The protein below binds the small molecule below.
Small molecule (SMILES): N#CC[C@]1(n2cc(C(N)=O)c(NC(=O)C3CC3)n2)CCN(Cc2ccc(-c3ccccc3)cc2)C[C@H]1F

Sequence of chain 1.A:
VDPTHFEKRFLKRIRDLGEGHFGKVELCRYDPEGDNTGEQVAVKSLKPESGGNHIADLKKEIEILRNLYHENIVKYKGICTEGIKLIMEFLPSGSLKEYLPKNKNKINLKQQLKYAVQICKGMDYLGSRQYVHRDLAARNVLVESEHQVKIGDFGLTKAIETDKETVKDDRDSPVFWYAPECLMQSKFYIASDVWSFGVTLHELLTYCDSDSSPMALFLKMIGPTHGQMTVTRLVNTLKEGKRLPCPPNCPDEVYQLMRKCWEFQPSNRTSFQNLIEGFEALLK

Binding-site contacts:
Ligand atom C10 contacts residue GLY110 of chain 1.A at 3.4 Å.
Ligand atom C24 contacts residue LYS36 of chain 1.A at 3.7 Å.
Ligand atom N4 contacts residue LEU107 of chain 1.A at 3.6 Å.
Ligand atom C25 contacts residue GLY35 of chain 1.A at 3.8 Å.
Ligand atom C26 contacts residue VAL37 of chain 1.A at 3.7 Å (hydrophobic).
Ligand atom C17 contacts residue LYS56 of chain 1.A at 3.7 Å.
Ligand atom C1 contacts residue LEU158 of chain 1.A at 3.6 Å (hydrophobic).
Ligand atom C25 contacts residue LYS36 of chain 1.A at 3.7 Å.
Ligand atom N5 contacts residue LEU158 of chain 1.A at 3.7 Å.
Ligand atom C23 contacts residue LYS56 of chain 1.A at 3.8 Å.
Ligand atom C23 contacts residue SER57 of chain 1.A at 3.6 Å.
Ligand atom N3 contacts residue LEU158 of chain 1.A at 3.7 Å.
Ligand atom C10 contacts residue PRO108 of chain 1.A at 3.5 Å (hydrophobic).
Ligand atom C1 contacts residue ARG155 of chain 1.A at 3.4 Å.
Ligand atom O1 contacts residue PHE106 of chain 1.A at 3.3 Å.
Ligand atom O1 contacts residue LEU107 of chain 1.A at 2.9 Å (h-bond).
Ligand atom N3 contacts residue ALA54 of chain 1.A at 3.4 Å.
Ligand atom F1 contacts residue LEU29 of chain 1.A at 3.3 Å.
Ligand atom N1 contacts residue ASP169 of chain 1.A at 3.8 Å.
Ligand atom N1 contacts residue GLY168 of chain 1.A at 3.2 Å.
Ligand atom C11 contacts residue LEU29 of chain 1.A at 3.6 Å (hydrophobic).
Ligand atom C2 contacts residue ARG155 of chain 1.A at 3.2 Å.
Ligand atom O2 contacts residue GLU114 of chain 1.A at 3.7 Å.
Ligand atom C5 contacts residue LEU158 of chain 1.A at 3.6 Å (hydrophobic).
Ligand atom C9 contacts residue PHE106 of chain 1.A at 3.7 Å (hydrophobic).
Ligand atom C24 contacts residue LYS56 of chain 1.A at 3.5 Å.
Ligand atom C9 contacts residue LEU107 of chain 1.A at 3.4 Å (hydrophobic).
Ligand atom C23 contacts residue GLY35 of chain 1.A at 3.5 Å.
Ligand atom C8 contacts residue GLY110 of chain 1.A at 3.6 Å.
Ligand atom C13 contacts residue ASP169 of chain 1.A at 3.7 Å.
Ligand atom F1 contacts residue GLY30 of chain 1.A at 3.4 Å.
Ligand atom C22 contacts residue LEU58 of chain 1.A at 3.7 Å (hydrophobic).
Ligand atom N3 contacts residue GLU105 of chain 1.A at 3.1 Å (salt-bridge).
Ligand atom F1 contacts residue VAL37 of chain 1.A at 3.8 Å.
Ligand atom C27 contacts residue GLY30 of chain 1.A at 3.8 Å.
Ligand atom C24 contacts residue GLY35 of chain 1.A at 3.7 Å.
Ligand atom C7 contacts residue LEU158 of chain 1.A at 3.6 Å (hydrophobic).
Ligand atom N1 contacts residue ASN156 of chain 1.A at 3.7 Å.
Ligand atom C9 contacts residue GLY110 of chain 1.A at 3.5 Å.
Ligand atom N1 contacts residue LEU158 of chain 1.A at 3.4 Å.